Binding-site contacts:
Ligand atom C4 contacts residue HIS298 of chain 12.D at 3.7 Å.
Ligand atom C1 contacts residue ARG77 of chain 12.D at 3.4 Å.
Ligand atom O8 contacts residue TYR72 of chain 12.D at 3.7 Å.
Ligand atom C4 contacts residue VAL296 of chain 12.D at 4.2 Å (hydrophobic).
Ligand atom C4 contacts residue GLY78 of chain 12.D at 3.8 Å.
Ligand atom C1 contacts residue TYR72 of chain 12.D at 3.8 Å (hydrophobic).
Ligand atom C4 contacts residue ARG77 of chain 12.D at 4.1 Å.
Ligand atom O10 contacts residue THR291 of chain 12.D at 3.8 Å.
Ligand atom O4 contacts residue HIS298 of chain 12.D at 2.6 Å (h-bond).
Ligand atom O3 contacts residue GLY78 of chain 12.D at 3.8 Å.
Ligand atom O3 contacts residue ARG77 of chain 12.D at 4.3 Å.
Ligand atom O4 contacts residue GLY78 of chain 12.D at 3.1 Å (h-bond).
Ligand atom O3 contacts residue ASN80 of chain 12.D at 3.8 Å.
Ligand atom C3 contacts residue GLY78 of chain 12.D at 4.0 Å.
Ligand atom O4 contacts residue ILE79 of chain 12.D at 4.2 Å.
Ligand atom C4 contacts residue TYR72 of chain 12.D at 3.4 Å (hydrophobic).
Ligand atom O1B contacts residue ARG77 of chain 12.D at 2.8 Å (salt-bridge).
Ligand atom O4 contacts residue VAL296 of chain 12.D at 4.0 Å.
Ligand atom N5 contacts residue TYR72 of chain 12.D at 3.0 Å (h-bond).
Ligand atom C6 contacts residue TYR72 of chain 12.D at 3.8 Å (hydrophobic).
Ligand atom O8 contacts residue ARG77 of chain 12.D at 3.6 Å.
Ligand atom C6 contacts residue THR94 of chain 12.D at 4.2 Å.
Ligand atom O4 contacts residue ARG77 of chain 12.D at 4.3 Å.
Ligand atom O4 contacts residue THR291 of chain 12.D at 4.0 Å.
Ligand atom C3 contacts residue HIS298 of chain 12.D at 3.9 Å.
Ligand atom O4 contacts residue TYR72 of chain 12.D at 3.9 Å.
Ligand atom C11 contacts residue TYR72 of chain 12.D at 4.0 Å (hydrophobic).
Ligand atom C10 contacts residue TYR72 of chain 12.D at 3.8 Å (hydrophobic).
Ligand atom O1A contacts residue ARG77 of chain 12.D at 2.8 Å (salt-bridge).
Ligand atom O1A contacts residue TYR72 of chain 12.D at 3.3 Å.
Ligand atom C6 contacts residue ASN93 of chain 12.D at 3.2 Å.
Ligand atom C11 contacts residue ASP85 of chain 12.E at 3.6 Å.
Ligand atom O1B contacts residue TYR72 of chain 12.D at 4.0 Å.
Ligand atom C3 contacts residue ARG77 of chain 12.D at 3.4 Å.
Ligand atom O1A contacts residue GLY78 of chain 12.D at 4.1 Å.
Ligand atom O3 contacts residue VAL296 of chain 12.D at 4.3 Å.
Ligand atom C2 contacts residue ARG77 of chain 12.D at 4.0 Å.
Ligand atom C5 contacts residue TYR72 of chain 12.D at 3.6 Å (hydrophobic).
Ligand atom O6 contacts residue ASN93 of chain 12.D at 3.4 Å (h-bond).
Ligand atom C3 contacts residue VAL296 of chain 12.D at 3.5 Å (hydrophobic).

Sequence of chain 12.E:
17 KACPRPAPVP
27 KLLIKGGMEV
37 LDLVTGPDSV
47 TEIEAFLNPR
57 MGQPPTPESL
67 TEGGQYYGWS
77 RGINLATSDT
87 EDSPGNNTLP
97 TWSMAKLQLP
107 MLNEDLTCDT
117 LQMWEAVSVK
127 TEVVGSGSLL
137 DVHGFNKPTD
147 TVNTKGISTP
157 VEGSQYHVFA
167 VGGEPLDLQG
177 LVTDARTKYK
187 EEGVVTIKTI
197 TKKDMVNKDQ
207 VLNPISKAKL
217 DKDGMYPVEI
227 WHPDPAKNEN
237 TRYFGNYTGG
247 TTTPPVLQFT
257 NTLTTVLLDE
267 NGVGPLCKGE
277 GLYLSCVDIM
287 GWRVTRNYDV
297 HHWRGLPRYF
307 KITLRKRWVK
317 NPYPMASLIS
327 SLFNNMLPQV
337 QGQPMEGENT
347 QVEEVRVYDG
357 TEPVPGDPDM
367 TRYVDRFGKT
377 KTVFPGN

Sequence of chain 12.D:
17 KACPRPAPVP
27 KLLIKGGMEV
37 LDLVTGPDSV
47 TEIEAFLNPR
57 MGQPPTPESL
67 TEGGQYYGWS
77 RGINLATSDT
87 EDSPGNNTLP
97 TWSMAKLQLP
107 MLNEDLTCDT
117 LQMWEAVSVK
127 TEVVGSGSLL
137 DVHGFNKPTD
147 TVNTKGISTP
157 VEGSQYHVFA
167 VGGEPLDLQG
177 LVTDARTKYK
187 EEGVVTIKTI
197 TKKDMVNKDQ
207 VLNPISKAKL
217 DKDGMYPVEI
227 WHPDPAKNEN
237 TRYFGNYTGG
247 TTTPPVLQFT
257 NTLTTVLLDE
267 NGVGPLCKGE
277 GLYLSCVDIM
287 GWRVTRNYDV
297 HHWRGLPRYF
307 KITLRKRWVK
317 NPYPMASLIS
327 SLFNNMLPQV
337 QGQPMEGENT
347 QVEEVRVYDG

This small molecule binds to this protein.
Small molecule (SMILES): CC(=O)N[C@H]1[C@H]([C@H](O)[C@H](O)CO)O[C@@](O[C@H]2[C@@H](O)[C@@H](CO)O[C@@H](O[C@H]3[C@H](O)[C@@H](O)[C@H](O)O[C@@H]3CO)[C@@H]2O)(C(=O)O)C[C@@H]1O